Binding-site contacts:
Ligand atom BR1 contacts residue ILE13 of chain 1.D at 4.3 Å.
Ligand atom BR1 contacts residue TYR14 of chain 1.D at 4.1 Å.
Ligand atom BR1 contacts residue GLY15 of chain 1.D at 4.2 Å.
Ligand atom BR1 contacts residue VAL16 of chain 1.D at 3.7 Å.
Ligand atom BR1 contacts residue TRP150 of chain 1.D at 2.8 Å.

A protein and the small-molecule ligand that binds it are described below.
Small molecule (SMILES): CN(C)CCCN1c2ccccc2Sc2ccc(Br)cc21

Sequence of chain 1.D:
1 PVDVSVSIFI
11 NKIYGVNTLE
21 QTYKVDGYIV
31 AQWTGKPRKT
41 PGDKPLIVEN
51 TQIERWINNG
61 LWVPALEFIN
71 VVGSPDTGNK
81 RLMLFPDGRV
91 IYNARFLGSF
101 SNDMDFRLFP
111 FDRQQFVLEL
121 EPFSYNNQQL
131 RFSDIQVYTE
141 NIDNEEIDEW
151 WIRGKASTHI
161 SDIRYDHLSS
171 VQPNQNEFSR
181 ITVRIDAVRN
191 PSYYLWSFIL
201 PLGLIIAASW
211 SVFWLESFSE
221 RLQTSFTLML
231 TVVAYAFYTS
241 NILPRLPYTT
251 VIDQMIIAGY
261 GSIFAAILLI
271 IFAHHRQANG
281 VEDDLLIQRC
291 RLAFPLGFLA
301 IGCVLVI